Sequence of chain 1.C:
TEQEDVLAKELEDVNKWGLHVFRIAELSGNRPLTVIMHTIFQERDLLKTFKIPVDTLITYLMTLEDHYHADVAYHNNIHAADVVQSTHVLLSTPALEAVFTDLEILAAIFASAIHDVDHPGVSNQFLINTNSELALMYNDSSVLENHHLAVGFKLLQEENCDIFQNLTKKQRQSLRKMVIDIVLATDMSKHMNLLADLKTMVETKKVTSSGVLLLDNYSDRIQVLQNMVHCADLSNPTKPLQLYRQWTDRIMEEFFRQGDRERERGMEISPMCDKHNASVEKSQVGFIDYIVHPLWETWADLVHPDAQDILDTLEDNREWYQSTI

Binding-site contacts:
Ligand atom C16 contacts residue GLN291 of chain 1.C at 3.4 Å.
Ligand atom C27 contacts residue GLN291 of chain 1.C at 3.9 Å.
Ligand atom S17 contacts residue TYR81 of chain 1.C at 3.9 Å.
Ligand atom C12 contacts residue TYR81 of chain 1.C at 3.3 Å (hydrophobic).
Ligand atom C16 contacts residue THR255 of chain 1.C at 3.5 Å.
Ligand atom C14 contacts residue PRO244 of chain 1.C at 3.8 Å (hydrophobic).
Ligand atom C14 contacts residue PHE294 of chain 1.C at 3.3 Å (hydrophobic).
Ligand atom C11 contacts residue TYR81 of chain 1.C at 4.0 Å (hydrophobic).
Ligand atom S4 contacts residue PHE294 of chain 1.C at 4.0 Å.
Ligand atom C15 contacts residue TYR251 of chain 1.C at 3.8 Å (hydrophobic).
Ligand atom C15 contacts residue GLN291 of chain 1.C at 2.8 Å.
Ligand atom N10 contacts residue ILE258 of chain 1.C at 3.4 Å.
Ligand atom C3 contacts residue PHE294 of chain 1.C at 3.4 Å (hydrophobic).
Ligand atom O20 contacts residue PHE262 of chain 1.C at 3.4 Å.
Ligand atom C32 contacts residue PHE262 of chain 1.C at 3.8 Å (hydrophobic).
Ligand atom C19 contacts residue PHE262 of chain 1.C at 3.9 Å (hydrophobic).
Ligand atom C29 contacts residue PHE294 of chain 1.C at 3.7 Å (hydrophobic).
Ligand atom C32 contacts residue CYS280 of chain 1.C at 3.6 Å (hydrophobic).
Ligand atom C12 contacts residue ASP240 of chain 1.C at 3.9 Å.
Ligand atom C1 contacts residue PHE262 of chain 1.C at 3.9 Å (hydrophobic).
Ligand atom C29 contacts residue SER290 of chain 1.C at 3.8 Å.
Ligand atom C30 contacts residue SER290 of chain 1.C at 3.8 Å.
Ligand atom C28 contacts residue GLN291 of chain 1.C at 3.8 Å.
Ligand atom C11 contacts residue LEU241 of chain 1.C at 3.7 Å (hydrophobic).
Ligand atom O31 contacts residue PHE294 of chain 1.C at 3.8 Å.
Ligand atom C15 contacts residue PRO244 of chain 1.C at 3.8 Å (hydrophobic).
Ligand atom N10 contacts residue PHE294 of chain 1.C at 3.5 Å.
Ligand atom C2 contacts residue PHE294 of chain 1.C at 3.6 Å (hydrophobic).
Ligand atom S17 contacts residue ILE258 of chain 1.C at 4.0 Å.
Ligand atom O18 contacts residue ASP240 of chain 1.C at 3.9 Å.
Ligand atom O31 contacts residue GLN291 of chain 1.C at 3.4 Å (h-bond).
Ligand atom C11 contacts residue ILE258 of chain 1.C at 3.7 Å (hydrophobic).
Ligand atom C3 contacts residue ILE258 of chain 1.C at 3.6 Å (hydrophobic).
Ligand atom S17 contacts residue ASN243 of chain 1.C at 3.7 Å.
Ligand atom C28 contacts residue PHE294 of chain 1.C at 3.5 Å (hydrophobic).
Ligand atom O18 contacts residue LEU241 of chain 1.C at 3.2 Å.
Ligand atom C16 contacts residue TYR251 of chain 1.C at 4.0 Å (hydrophobic).
Ligand atom C13 contacts residue ASN243 of chain 1.C at 3.4 Å.
Ligand atom C12 contacts residue ASN243 of chain 1.C at 2.9 Å.
Ligand atom C28 contacts residue SER290 of chain 1.C at 3.9 Å.

The protein below binds the small molecule below.
Small molecule (SMILES): CCNC(=O)N1CCc2c(sc(NC(=O)Cc3cccs3)c2C(=O)OC2CCCC2)C1